Sequence of chain 2.B:
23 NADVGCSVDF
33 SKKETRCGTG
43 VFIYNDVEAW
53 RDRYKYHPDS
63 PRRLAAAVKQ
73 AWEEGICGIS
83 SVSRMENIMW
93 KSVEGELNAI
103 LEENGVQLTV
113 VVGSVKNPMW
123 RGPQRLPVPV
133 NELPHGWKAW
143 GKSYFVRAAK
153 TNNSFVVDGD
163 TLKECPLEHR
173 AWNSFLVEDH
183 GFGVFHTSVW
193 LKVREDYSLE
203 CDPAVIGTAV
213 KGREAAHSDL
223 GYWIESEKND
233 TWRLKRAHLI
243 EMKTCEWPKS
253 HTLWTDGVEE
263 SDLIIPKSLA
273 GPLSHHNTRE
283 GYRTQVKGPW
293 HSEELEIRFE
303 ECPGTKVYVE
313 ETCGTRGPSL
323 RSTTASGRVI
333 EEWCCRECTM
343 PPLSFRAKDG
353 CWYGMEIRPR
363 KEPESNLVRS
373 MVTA

Binding-site contacts:
Ligand atom N2 contacts residue ASN154 of chain 1.B at 3.0 Å (h-bond).
Ligand atom C8 contacts residue ASN154 of chain 1.B at 3.8 Å.
Ligand atom C4 contacts residue ASN154 of chain 1.B at 4.1 Å.
Ligand atom O6 contacts residue ASN154 of chain 1.B at 4.4 Å.
Ligand atom O5 contacts residue ASN154 of chain 1.B at 2.3 Å (h-bond).
Ligand atom C3 contacts residue ASN154 of chain 1.B at 3.8 Å.
Ligand atom C1 contacts residue ASN154 of chain 1.B at 1.4 Å.
Ligand atom C7 contacts residue ASN154 of chain 1.B at 3.7 Å.
Ligand atom C2 contacts residue ASN154 of chain 1.B at 2.5 Å.
Ligand atom C5 contacts residue ASN154 of chain 1.B at 3.6 Å.
Ligand atom O6 contacts residue PRO305 of chain 2.B at 4.3 Å.

The small molecule below binds the protein below.
Small molecule (SMILES): CC(=O)N[C@@H]1[C@@H](O)[C@H](O)[C@@H](CO)O[C@H]1O

Sequence of chain 1.B:
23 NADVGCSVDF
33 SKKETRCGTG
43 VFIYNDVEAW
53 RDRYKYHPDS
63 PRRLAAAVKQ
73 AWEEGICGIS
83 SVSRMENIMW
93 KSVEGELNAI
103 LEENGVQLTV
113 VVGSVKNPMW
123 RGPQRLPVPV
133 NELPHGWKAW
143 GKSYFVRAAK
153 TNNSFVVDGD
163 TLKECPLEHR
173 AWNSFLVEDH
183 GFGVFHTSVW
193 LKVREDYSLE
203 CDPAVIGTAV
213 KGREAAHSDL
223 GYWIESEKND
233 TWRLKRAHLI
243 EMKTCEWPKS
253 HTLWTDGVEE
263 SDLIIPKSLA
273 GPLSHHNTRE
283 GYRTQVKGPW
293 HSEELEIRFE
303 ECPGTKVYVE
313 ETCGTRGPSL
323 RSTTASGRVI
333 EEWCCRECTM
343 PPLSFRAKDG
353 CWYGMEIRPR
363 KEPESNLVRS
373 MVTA